The protein below binds the small molecule below.
Small molecule (SMILES): Cc1c(O)nc(CC(=O)O)c(C)c1O[P](=O)(O)OCC1OC(n2cnc3c(=O)[nH]c(N)nc32)[C@H](O)[C@@H]1O

Sequence of chain 3.B:
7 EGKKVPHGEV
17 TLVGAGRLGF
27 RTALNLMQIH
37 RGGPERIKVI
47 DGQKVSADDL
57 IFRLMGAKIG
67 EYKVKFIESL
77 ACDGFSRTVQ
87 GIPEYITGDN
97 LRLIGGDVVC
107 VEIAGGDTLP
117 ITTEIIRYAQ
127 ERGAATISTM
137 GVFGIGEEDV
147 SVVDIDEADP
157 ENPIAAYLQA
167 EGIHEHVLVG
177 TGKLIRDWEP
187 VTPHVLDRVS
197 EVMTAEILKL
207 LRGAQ

Binding-site contacts:
Ligand atom O1P contacts residue GLY137 of chain 3.B at 2.7 Å (h-bond).
Ligand atom C5M contacts residue VAL138 of chain 3.B at 3.7 Å (hydrophobic).
Ligand atom O4S contacts residue ILE160 of chain 3.B at 3.3 Å.
Ligand atom N1A contacts residue PRO159 of chain 3.B at 3.6 Å.
Ligand atom O6A contacts residue LEU180 of chain 3.B at 3.0 Å.
Ligand atom N7A contacts residue ILE181 of chain 3.B at 2.9 Å (h-bond).
Ligand atom N2A contacts residue PRO159 of chain 3.B at 3.5 Å.
Ligand atom C5M contacts residue THR135 of chain 3.B at 3.4 Å.
Ligand atom O28 contacts residue ATP1 of chain 3.J at 2.7 Å (h-bond).
Ligand atom C8 contacts residue LEU24 of chain 3.B at 3.6 Å (hydrophobic).
Ligand atom O1P contacts residue THR135 of chain 3.B at 2.9 Å (h-bond).
Ligand atom C5A contacts residue ILE181 of chain 3.B at 3.6 Å (hydrophobic).
Ligand atom O6A contacts residue ARG182 of chain 3.B at 3.1 Å.
Ligand atom O1P contacts residue MET136 of chain 3.B at 3.4 Å (h-bond).
Ligand atom C7 contacts residue LEU24 of chain 3.B at 3.5 Å (hydrophobic).
Ligand atom O2P contacts residue VAL138 of chain 3.B at 3.1 Å (h-bond).
Ligand atom C4 contacts residue VAL138 of chain 3.B at 3.7 Å (hydrophobic).
Ligand atom O18 contacts residue ARG23 of chain 3.B at 3.6 Å.
Ligand atom C8A contacts residue ILE181 of chain 3.B at 3.4 Å (hydrophobic).
Ligand atom O18 contacts residue LEU24 of chain 3.B at 3.1 Å (h-bond).
Ligand atom O3P contacts residue THR135 of chain 3.B at 3.5 Å (h-bond).
Ligand atom N1 contacts residue ALA110 of chain 3.B at 3.6 Å.
Ligand atom O3S contacts residue THR114 of chain 3.B at 2.4 Å (h-bond).
Ligand atom C3S contacts residue THR114 of chain 3.B at 3.3 Å.
Ligand atom P1 contacts residue THR135 of chain 3.B at 3.7 Å.
Ligand atom O2S contacts residue THR114 of chain 3.B at 3.3 Å (h-bond).
Ligand atom C5 contacts residue VAL138 of chain 3.B at 3.3 Å (hydrophobic).
Ligand atom O18 contacts residue ATP1 of chain 3.J at 2.8 Å (h-bond).
Ligand atom O5S contacts residue ILE160 of chain 3.B at 3.4 Å.
Ligand atom P1 contacts residue GLY137 of chain 3.B at 3.6 Å.
Ligand atom C8 contacts residue ATP1 of chain 3.J at 3.0 Å.
Ligand atom C4S contacts residue THR114 of chain 3.B at 3.3 Å.
Ligand atom O2P contacts residue GLY137 of chain 3.B at 3.2 Å.
Ligand atom N7A contacts residue LEU180 of chain 3.B at 3.5 Å.
Ligand atom C6 contacts residue VAL138 of chain 3.B at 3.4 Å (hydrophobic).
Ligand atom O2S contacts residue ASP113 of chain 3.B at 3.5 Å (salt-bridge).
Ligand atom C2 contacts residue ALA110 of chain 3.B at 3.4 Å (hydrophobic).
Ligand atom C3 contacts residue ALA110 of chain 3.B at 3.7 Å (hydrophobic).
Ligand atom C2A contacts residue PRO159 of chain 3.B at 3.4 Å (hydrophobic).
Ligand atom O6A contacts residue ILE181 of chain 3.B at 3.2 Å (h-bond).